Sequence of chain 1.C:
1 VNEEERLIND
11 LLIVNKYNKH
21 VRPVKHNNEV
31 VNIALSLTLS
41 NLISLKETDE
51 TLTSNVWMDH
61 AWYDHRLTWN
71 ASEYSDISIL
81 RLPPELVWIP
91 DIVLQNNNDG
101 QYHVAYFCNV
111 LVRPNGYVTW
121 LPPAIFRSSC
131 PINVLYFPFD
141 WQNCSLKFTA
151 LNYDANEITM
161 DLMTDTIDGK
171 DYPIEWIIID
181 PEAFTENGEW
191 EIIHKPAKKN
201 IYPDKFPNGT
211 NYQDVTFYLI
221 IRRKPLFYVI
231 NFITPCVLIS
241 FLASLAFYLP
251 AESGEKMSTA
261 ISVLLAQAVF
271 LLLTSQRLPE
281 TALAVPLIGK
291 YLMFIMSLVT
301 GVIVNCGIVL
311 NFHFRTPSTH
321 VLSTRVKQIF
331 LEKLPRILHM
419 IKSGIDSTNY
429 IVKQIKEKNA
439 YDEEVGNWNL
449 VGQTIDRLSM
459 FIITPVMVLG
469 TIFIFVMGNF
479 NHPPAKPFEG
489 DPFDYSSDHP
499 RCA

Binding-site contacts:
Ligand atom C8 contacts residue ASN200 of chain 1.C at 3.4 Å.
Ligand atom C7 contacts residue ASN143 of chain 1.C at 3.2 Å.
Ligand atom C4 contacts residue ASN143 of chain 1.C at 4.2 Å.
Ligand atom C7 contacts residue PRO485 of chain 1.C at 3.7 Å (hydrophobic).
Ligand atom C8 contacts residue LYS484 of chain 1.C at 4.3 Å.
Ligand atom C8 contacts residue PRO485 of chain 1.C at 3.6 Å (hydrophobic).
Ligand atom C5 contacts residue ASN143 of chain 1.C at 3.6 Å.
Ligand atom N2 contacts residue LYS198 of chain 1.C at 4.2 Å.
Ligand atom O5 contacts residue TYR218 of chain 1.C at 4.4 Å.
Ligand atom C3 contacts residue ASN143 of chain 1.C at 3.8 Å.
Ligand atom C3 contacts residue PHE486 of chain 1.C at 3.8 Å (hydrophobic).
Ligand atom O3 contacts residue PHE486 of chain 1.C at 3.9 Å.
Ligand atom O6 contacts residue TYR218 of chain 1.C at 3.3 Å.
Ligand atom N2 contacts residue PHE486 of chain 1.C at 4.2 Å.
Ligand atom C2 contacts residue PHE486 of chain 1.C at 4.3 Å (hydrophobic).
Ligand atom C8 contacts residue TRP141 of chain 1.C at 3.6 Å (hydrophobic).
Ligand atom N2 contacts residue ILE220 of chain 1.C at 4.1 Å.
Ligand atom C2 contacts residue ASN143 of chain 1.C at 2.4 Å.
Ligand atom C2 contacts residue PRO485 of chain 1.C at 3.8 Å (hydrophobic).
Ligand atom C8 contacts residue TYR218 of chain 1.C at 3.2 Å (hydrophobic).
Ligand atom N2 contacts residue PRO485 of chain 1.C at 2.9 Å (h-bond).
Ligand atom O5 contacts residue ASN143 of chain 1.C at 2.3 Å (h-bond).
Ligand atom C8 contacts residue LYS198 of chain 1.C at 4.4 Å.
Ligand atom N2 contacts residue ASN143 of chain 1.C at 2.9 Å (h-bond).
Ligand atom C3 contacts residue PRO485 of chain 1.C at 3.6 Å (hydrophobic).
Ligand atom C8 contacts residue PRO482 of chain 1.C at 3.6 Å (hydrophobic).
Ligand atom O4 contacts residue PHE486 of chain 1.C at 3.5 Å.
Ligand atom O3 contacts residue GLU487 of chain 1.C at 4.3 Å.
Ligand atom C7 contacts residue ILE220 of chain 1.C at 4.2 Å (hydrophobic).
Ligand atom C7 contacts residue TYR218 of chain 1.C at 4.0 Å (hydrophobic).
Ligand atom C5 contacts residue TYR218 of chain 1.C at 3.7 Å (hydrophobic).
Ligand atom O7 contacts residue ASN143 of chain 1.C at 3.2 Å (h-bond).
Ligand atom O3 contacts residue PRO485 of chain 1.C at 3.5 Å (h-bond).
Ligand atom O7 contacts residue TRP141 of chain 1.C at 3.3 Å.
Ligand atom O6 contacts residue GLU487 of chain 1.C at 3.8 Å.
Ligand atom C4 contacts residue PHE486 of chain 1.C at 4.2 Å (hydrophobic).
Ligand atom C1 contacts residue ASN143 of chain 1.C at 1.4 Å.
Ligand atom C7 contacts residue TRP141 of chain 1.C at 3.8 Å (hydrophobic).
Ligand atom C8 contacts residue ILE220 of chain 1.C at 3.6 Å (hydrophobic).
Ligand atom C6 contacts residue TYR218 of chain 1.C at 3.8 Å (hydrophobic).

A small-molecule ligand and the protein it binds are described below.
Small molecule (SMILES): CC(=O)N[C@H]1[C@H](O[C@H]2[C@H](O)[C@@H](NC(C)=O)CO[C@@H]2CO)O[C@H](CO)[C@@H](O[C@@H]2O[C@H](CO[C@H]3O[C@H](CO)[C@@H](O)[C@H](O)[C@@H]3O)[C@@H](O)[C@H](O[C@H]3O[C@H](CO)[C@@H](O)[C@H](O)[C@@H]3O)[C@@H]2O)[C@@H]1O